The small molecule below binds the protein below.
Small molecule (SMILES): NC(=O)CC[C@H](N)C(=O)O

Binding-site contacts:
Ligand atom OE1 contacts residue ALA416 of chain 1.D at 3.6 Å.
Ligand atom C contacts residue ASN268 of chain 1.D at 3.6 Å.
Ligand atom CG contacts residue GLN218 of chain 1.D at 4.3 Å.
Ligand atom CA contacts residue TYR347 of chain 1.D at 3.6 Å (hydrophobic).
Ligand atom CA contacts residue GLN218 of chain 1.D at 3.6 Å.
Ligand atom O contacts residue ASN268 of chain 1.D at 2.3 Å (h-bond).
Ligand atom CA contacts residue GLU314 of chain 1.D at 3.4 Å.
Ligand atom N contacts residue TYR347 of chain 1.D at 2.6 Å (h-bond).
Ligand atom CB contacts residue SER219 of chain 1.D at 2.7 Å.
Ligand atom C contacts residue TYR347 of chain 1.D at 4.0 Å (hydrophobic).
Ligand atom N contacts residue CYS351 of chain 1.D at 3.0 Å (h-bond).
Ligand atom NE2 contacts residue LYS222 of chain 1.D at 4.2 Å.
Ligand atom CG contacts residue SER219 of chain 1.D at 3.0 Å.
Ligand atom OXT contacts residue TYR182 of chain 1.D at 4.3 Å.
Ligand atom N contacts residue GLN218 of chain 1.D at 3.4 Å (h-bond).
Ligand atom CB contacts residue GLN218 of chain 1.D at 3.0 Å.
Ligand atom CD contacts residue SER219 of chain 1.D at 2.2 Å.
Ligand atom CG contacts residue VAL417 of chain 1.D at 3.7 Å (hydrophobic).
Ligand atom C contacts residue ASN321 of chain 1.D at 3.7 Å.
Ligand atom OE1 contacts residue VAL417 of chain 1.D at 2.9 Å (h-bond).
Ligand atom N contacts residue GLU314 of chain 1.D at 3.2 Å (salt-bridge).
Ligand atom NE2 contacts residue SER219 of chain 1.D at 2.5 Å (h-bond).
Ligand atom NE2 contacts residue VAL417 of chain 1.D at 4.1 Å.
Ligand atom CG contacts residue TYR251 of chain 1.D at 3.8 Å (hydrophobic).
Ligand atom O contacts residue ASN321 of chain 1.D at 3.0 Å (h-bond).
Ligand atom OXT contacts residue GLU314 of chain 1.D at 3.6 Å.
Ligand atom O contacts residue TYR251 of chain 1.D at 4.2 Å.
Ligand atom CA contacts residue CYS351 of chain 1.D at 4.2 Å (hydrophobic).
Ligand atom CD contacts residue VAL417 of chain 1.D at 3.3 Å (hydrophobic).
Ligand atom OXT contacts residue ASN268 of chain 1.D at 4.3 Å.
Ligand atom OE1 contacts residue GLN218 of chain 1.D at 4.2 Å.
Ligand atom CA contacts residue SER219 of chain 1.D at 4.2 Å.
Ligand atom C contacts residue GLU314 of chain 1.D at 3.6 Å.
Ligand atom NE2 contacts residue TYR399 of chain 1.D at 3.4 Å (h-bond).
Ligand atom OXT contacts residue ASN321 of chain 1.D at 3.6 Å.
Ligand atom OE1 contacts residue SER219 of chain 1.D at 2.2 Å (h-bond).
Ligand atom CB contacts residue TYR347 of chain 1.D at 3.9 Å (hydrophobic).
Ligand atom NE2 contacts residue TYR251 of chain 1.D at 3.2 Å.
Ligand atom CD contacts residue TYR251 of chain 1.D at 4.0 Å (hydrophobic).
Ligand atom O contacts residue TYR347 of chain 1.D at 3.4 Å (h-bond).

Sequence of chain 1.D:
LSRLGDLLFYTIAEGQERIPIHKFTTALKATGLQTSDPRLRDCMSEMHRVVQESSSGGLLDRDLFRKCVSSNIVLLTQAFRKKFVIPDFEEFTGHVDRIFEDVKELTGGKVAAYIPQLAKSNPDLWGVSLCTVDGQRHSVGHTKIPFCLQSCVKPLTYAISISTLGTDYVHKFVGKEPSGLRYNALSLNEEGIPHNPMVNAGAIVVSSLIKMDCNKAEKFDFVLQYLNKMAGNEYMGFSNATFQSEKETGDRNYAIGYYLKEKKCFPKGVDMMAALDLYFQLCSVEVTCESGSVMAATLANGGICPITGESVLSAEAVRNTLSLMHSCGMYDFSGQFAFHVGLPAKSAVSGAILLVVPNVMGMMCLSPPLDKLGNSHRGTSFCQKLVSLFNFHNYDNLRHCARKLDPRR